Binding-site contacts:
Ligand atom C2 contacts residue HIS35 of chain 1.A at 3.5 Å.
Ligand atom C1 contacts residue TYR96 of chain 1.B at 3.5 Å (hydrophobic).
Ligand atom O2 contacts residue ASN34 of chain 1.B at 3.6 Å (h-bond).
Ligand atom O2 contacts residue HIS35 of chain 1.A at 2.8 Å (h-bond).
Ligand atom C6 contacts residue TYR102 of chain 1.A at 3.5 Å (hydrophobic).
Ligand atom C2 contacts residue TYR96 of chain 1.B at 3.2 Å (hydrophobic).
Ligand atom O3 contacts residue PHE99 of chain 1.A at 3.6 Å.
Ligand atom C2 contacts residue TYR102 of chain 1.A at 3.4 Å (hydrophobic).
Ligand atom O3 contacts residue SER50 of chain 1.A at 2.8 Å (h-bond).
Ligand atom O2 contacts residue TYR49 of chain 1.B at 3.8 Å.
Ligand atom O4 contacts residue TYR102 of chain 1.A at 3.1 Å (h-bond).
Ligand atom O4 contacts residue TRP33 of chain 1.A at 3.5 Å (h-bond).
Ligand atom C5 contacts residue PHE99 of chain 1.A at 3.6 Å (hydrophobic).
Ligand atom O2 contacts residue TRP33 of chain 1.A at 3.1 Å.
Ligand atom O3 contacts residue TYR102 of chain 1.A at 3.6 Å.
Ligand atom O2 contacts residue PRO104 of chain 1.A at 3.5 Å.
Ligand atom C1 contacts residue TYR102 of chain 1.A at 3.7 Å (hydrophobic).
Ligand atom O3 contacts residue HIS35 of chain 1.A at 3.5 Å.
Ligand atom C4 contacts residue ASN101 of chain 1.A at 3.5 Å.
Ligand atom O4 contacts residue TYR96 of chain 1.B at 3.8 Å.
Ligand atom O2 contacts residue TRP33 of chain 1.A at 3.4 Å (h-bond).
Ligand atom O3 contacts residue ASP91 of chain 1.B at 2.7 Å (salt-bridge).
Ligand atom O5 contacts residue TRP33 of chain 1.A at 2.9 Å (h-bond).
Ligand atom C1 contacts residue TRP33 of chain 1.A at 3.7 Å (hydrophobic).
Ligand atom C1 contacts residue TYR102 of chain 1.A at 3.4 Å (hydrophobic).
Ligand atom C3 contacts residue TRP33 of chain 1.A at 3.6 Å (hydrophobic).
Ligand atom O4 contacts residue VAL103 of chain 1.A at 3.5 Å (h-bond).
Ligand atom C1 contacts residue PHE99 of chain 1.A at 3.8 Å (hydrophobic).
Ligand atom O5 contacts residue PHE99 of chain 1.A at 3.8 Å.
Ligand atom C5 contacts residue VAL103 of chain 1.A at 3.8 Å (hydrophobic).
Ligand atom C1 contacts residue TYR102 of chain 1.A at 3.8 Å (hydrophobic).
Ligand atom O3 contacts residue ASN59 of chain 1.A at 3.0 Å (h-bond).
Ligand atom C3 contacts residue ASP91 of chain 1.B at 3.6 Å.
Ligand atom C5 contacts residue ASN101 of chain 1.A at 3.5 Å.
Ligand atom O4 contacts residue TYR102 of chain 1.A at 3.1 Å.
Ligand atom O1 contacts residue TYR50 of chain 1.B at 3.4 Å.
Ligand atom O5 contacts residue TYR102 of chain 1.A at 3.2 Å.
Ligand atom O2 contacts residue PHE99 of chain 1.A at 3.4 Å.
Ligand atom O2 contacts residue TYR50 of chain 1.B at 3.7 Å.
Ligand atom O4 contacts residue ASN101 of chain 1.A at 3.7 Å.

Sequence of chain 1.A:
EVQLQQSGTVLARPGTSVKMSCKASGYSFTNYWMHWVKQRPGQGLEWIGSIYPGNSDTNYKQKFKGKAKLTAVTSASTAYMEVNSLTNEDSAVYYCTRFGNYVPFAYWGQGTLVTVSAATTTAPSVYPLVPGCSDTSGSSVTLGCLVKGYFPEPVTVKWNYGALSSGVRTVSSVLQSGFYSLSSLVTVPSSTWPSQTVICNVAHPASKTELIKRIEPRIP

Sequence of chain 1.B:
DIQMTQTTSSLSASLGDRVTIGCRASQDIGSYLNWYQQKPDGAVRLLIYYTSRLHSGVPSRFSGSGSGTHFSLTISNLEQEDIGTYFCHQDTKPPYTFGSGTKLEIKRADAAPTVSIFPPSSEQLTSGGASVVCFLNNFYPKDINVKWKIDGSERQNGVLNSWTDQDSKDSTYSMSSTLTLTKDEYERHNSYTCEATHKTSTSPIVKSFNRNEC

This small molecule binds to this protein.
Small molecule (SMILES): CO[C@H]1O[C@H](CO[C@H]2O[C@H](CO[C@H]3O[C@H](CO)[C@@H](O)[C@@H]3O[C@@H]3O[C@H](CO)[C@@H](O)[C@@H]3O)[C@@H](O[C@H]3O[C@H](CO)[C@@H](O)[C@@H]3O[C@@H]3O[C@H](CO)[C@@H](O)[C@@H]3O)[C@@H]2O)[C@@H](O)[C@@H]1O